Binding-site contacts:
Ligand atom F25 contacts residue SER140 of chain 1.D at 3.3 Å.
Ligand atom C29 contacts residue ASN289 of chain 1.D at 3.2 Å.
Ligand atom N13 contacts residue GLU293 of chain 1.D at 3.3 Å (salt-bridge).
Ligand atom N15 contacts residue GLY295 of chain 1.D at 3.2 Å (h-bond).
Ligand atom C02 contacts residue GLY339 of chain 1.D at 3.5 Å.
Ligand atom C22 contacts residue GLU237 of chain 1.D at 3.6 Å.
Ligand atom C14 contacts residue MET290 of chain 1.D at 3.4 Å (hydrophobic).
Ligand atom F09 contacts residue GLU293 of chain 1.D at 3.2 Å.
Ligand atom CL27 contacts residue PHE249 of chain 1.D at 3.6 Å.
Ligand atom C22 contacts residue ASN289 of chain 1.D at 3.5 Å.
Ligand atom O03 contacts residue TRP291 of chain 1.D at 3.5 Å (h-bond).
Ligand atom C04 contacts residue TRP291 of chain 1.D at 3.5 Å (hydrophobic).
Ligand atom F25 contacts residue VAL139 of chain 1.D at 3.6 Å.
Ligand atom O01 contacts residue ASP340 of chain 1.D at 3.6 Å.
Ligand atom N15 contacts residue MET290 of chain 1.D at 3.1 Å (h-bond).
Ligand atom F09 contacts residue GLN292 of chain 1.D at 3.1 Å.
Ligand atom O30 contacts residue GLY339 of chain 1.D at 3.4 Å (h-bond).
Ligand atom C32 contacts residue GLY339 of chain 1.D at 3.3 Å.
Ligand atom O31 contacts residue MET290 of chain 1.D at 3.0 Å (h-bond).
Ligand atom N21 contacts residue GLU237 of chain 1.D at 3.5 Å.
Ligand atom O30 contacts residue TRP291 of chain 1.D at 3.6 Å.
Ligand atom N10 contacts residue GLY339 of chain 1.D at 3.2 Å (h-bond).
Ligand atom N13 contacts residue MET290 of chain 1.D at 2.8 Å (h-bond).
Ligand atom C17 contacts residue GLY339 of chain 1.D at 3.6 Å.
Ligand atom N18 contacts residue GLY339 of chain 1.D at 2.8 Å (h-bond).
Ligand atom F25 contacts residue SER242 of chain 1.D at 3.1 Å.
Ligand atom C23 contacts residue SER242 of chain 1.D at 3.5 Å.
Ligand atom C23 contacts residue MET341 of chain 1.D at 3.6 Å (hydrophobic).
Ligand atom N38 contacts residue GLY338 of chain 1.D at 3.4 Å (h-bond).
Ligand atom C24 contacts residue SER242 of chain 1.D at 3.3 Å.
Ligand atom N21 contacts residue ASN289 of chain 1.D at 2.8 Å (h-bond).
Ligand atom O31 contacts residue ASN289 of chain 1.D at 3.3 Å (h-bond).
Ligand atom C33 contacts residue GLY339 of chain 1.D at 3.5 Å.
Ligand atom CL27 contacts residue PHE243 of chain 1.D at 3.5 Å.
Ligand atom C29 contacts residue ILE288 of chain 1.D at 3.6 Å (hydrophobic).
Ligand atom C20 contacts residue TRP291 of chain 1.D at 3.7 Å (hydrophobic).
Ligand atom C19 contacts residue MET290 of chain 1.D at 3.5 Å (hydrophobic).
Ligand atom O30 contacts residue MET341 of chain 1.D at 3.3 Å.
Ligand atom N15 contacts residue GLU293 of chain 1.D at 3.5 Å (salt-bridge).
Ligand atom C11 contacts residue GLY339 of chain 1.D at 3.5 Å.

A small-molecule ligand and the protein it binds are described below.
Small molecule (SMILES): [H]/N=C(/N)NC[C@@H]1[C@@H](NC(=O)C(=O)Nc2ccc(Cl)c(F)c2)c2ccc(CNC)cc2N1C(=O)OCCC(F)(F)F

Sequence of chain 1.D:
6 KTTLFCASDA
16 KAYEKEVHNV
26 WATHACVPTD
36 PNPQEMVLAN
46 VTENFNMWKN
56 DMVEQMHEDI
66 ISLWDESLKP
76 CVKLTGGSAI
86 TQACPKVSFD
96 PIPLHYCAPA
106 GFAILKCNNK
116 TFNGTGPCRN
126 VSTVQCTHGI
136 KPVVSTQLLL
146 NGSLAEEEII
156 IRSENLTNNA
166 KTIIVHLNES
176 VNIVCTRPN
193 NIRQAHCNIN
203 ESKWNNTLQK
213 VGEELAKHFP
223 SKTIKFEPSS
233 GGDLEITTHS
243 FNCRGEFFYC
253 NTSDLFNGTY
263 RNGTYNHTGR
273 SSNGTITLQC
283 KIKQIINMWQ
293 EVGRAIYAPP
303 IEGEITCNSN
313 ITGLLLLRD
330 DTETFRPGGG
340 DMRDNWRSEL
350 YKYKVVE